The small molecule below binds the protein below.
Small molecule (SMILES): CC(=O)N[C@@H]1[C@@H](O)[C@H](O)[C@@H](CO)O[C@H]1O

Sequence of chain 1.B:
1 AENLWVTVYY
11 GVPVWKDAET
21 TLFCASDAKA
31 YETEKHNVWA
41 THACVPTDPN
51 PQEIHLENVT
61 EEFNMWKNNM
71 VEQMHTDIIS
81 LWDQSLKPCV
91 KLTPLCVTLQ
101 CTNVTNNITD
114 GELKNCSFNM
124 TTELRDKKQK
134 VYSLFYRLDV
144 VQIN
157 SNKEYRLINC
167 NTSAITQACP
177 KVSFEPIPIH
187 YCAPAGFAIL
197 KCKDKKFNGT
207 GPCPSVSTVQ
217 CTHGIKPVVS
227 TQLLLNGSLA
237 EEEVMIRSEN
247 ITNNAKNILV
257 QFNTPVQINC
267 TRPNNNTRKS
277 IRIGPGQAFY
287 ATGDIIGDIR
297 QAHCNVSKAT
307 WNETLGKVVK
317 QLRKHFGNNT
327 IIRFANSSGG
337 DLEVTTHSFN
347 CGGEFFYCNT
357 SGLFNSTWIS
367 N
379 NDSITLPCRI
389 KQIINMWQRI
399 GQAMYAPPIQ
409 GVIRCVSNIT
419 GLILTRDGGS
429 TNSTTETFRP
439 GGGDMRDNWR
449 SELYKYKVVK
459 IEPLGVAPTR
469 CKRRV

Binding-site contacts:
Ligand atom C1 contacts residue ASN308 of chain 1.B at 1.4 Å.
Ligand atom C3 contacts residue ASN308 of chain 1.B at 3.8 Å.
Ligand atom N2 contacts residue ASN308 of chain 1.B at 2.9 Å (h-bond).
Ligand atom C4 contacts residue ASN308 of chain 1.B at 4.2 Å.
Ligand atom C7 contacts residue ASN308 of chain 1.B at 3.0 Å.
Ligand atom C2 contacts residue ASN308 of chain 1.B at 2.4 Å.
Ligand atom O7 contacts residue ASN308 of chain 1.B at 2.7 Å (h-bond).
Ligand atom C8 contacts residue LYS304 of chain 1.B at 4.0 Å.
Ligand atom O5 contacts residue ASN308 of chain 1.B at 2.4 Å (h-bond).
Ligand atom C5 contacts residue ASN308 of chain 1.B at 3.6 Å.
Ligand atom O7 contacts residue LYS304 of chain 1.B at 4.2 Å.
Ligand atom C8 contacts residue ASN308 of chain 1.B at 4.3 Å.